Sequence of chain 2.A:
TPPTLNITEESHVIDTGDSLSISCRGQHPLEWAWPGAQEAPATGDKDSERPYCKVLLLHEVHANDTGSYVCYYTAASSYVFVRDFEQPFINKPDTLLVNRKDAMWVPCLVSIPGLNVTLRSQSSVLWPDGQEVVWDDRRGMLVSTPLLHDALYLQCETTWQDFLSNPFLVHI

The protein below binds the small molecule below.
Small molecule (SMILES): CC(=O)N[C@@H]1[C@@H](O)[C@H](O)[C@@H](CO)O[C@H]1O

Binding-site contacts:
Ligand atom C6 contacts residue ASN11 of chain 2.A at 3.4 Å.
Ligand atom C6 contacts residue ILE12 of chain 2.A at 4.2 Å (hydrophobic).
Ligand atom C1 contacts residue ASN11 of chain 2.A at 1.4 Å.
Ligand atom C4 contacts residue ASN11 of chain 2.A at 4.3 Å.
Ligand atom C1 contacts residue SER26 of chain 2.A at 4.2 Å.
Ligand atom N2 contacts residue SER26 of chain 2.A at 4.1 Å.
Ligand atom C3 contacts residue ASN11 of chain 2.A at 3.9 Å.
Ligand atom C2 contacts residue SER26 of chain 2.A at 3.4 Å.
Ligand atom C3 contacts residue SER26 of chain 2.A at 4.0 Å.
Ligand atom O6 contacts residue ASN11 of chain 2.A at 2.2 Å (h-bond).
Ligand atom C8 contacts residue SER26 of chain 2.A at 3.3 Å.
Ligand atom C5 contacts residue ASN11 of chain 2.A at 3.5 Å.
Ligand atom C7 contacts residue SER26 of chain 2.A at 3.9 Å.
Ligand atom C1 contacts residue SER28 of chain 2.A at 4.3 Å.
Ligand atom C2 contacts residue ASN11 of chain 2.A at 2.7 Å.
Ligand atom O7 contacts residue VAL73 of chain 2.A at 4.2 Å.
Ligand atom O7 contacts residue ASN11 of chain 2.A at 4.0 Å.
Ligand atom O5 contacts residue SER26 of chain 2.A at 4.4 Å.
Ligand atom C7 contacts residue ASN11 of chain 2.A at 3.9 Å.
Ligand atom O7 contacts residue SER28 of chain 2.A at 4.2 Å.
Ligand atom O3 contacts residue SER26 of chain 2.A at 3.8 Å.
Ligand atom N2 contacts residue ASN11 of chain 2.A at 3.1 Å (h-bond).
Ligand atom O5 contacts residue ASN11 of chain 2.A at 2.4 Å (h-bond).
Ligand atom C4 contacts residue SER26 of chain 2.A at 4.3 Å.
Ligand atom O7 contacts residue SER26 of chain 2.A at 4.2 Å.
Ligand atom O6 contacts residue ILE12 of chain 2.A at 3.8 Å.